A protein and the small-molecule ligand that binds it are described below.
Small molecule (SMILES): CC(=O)N[C@@H]1[C@@H](O)[C@H](O)[C@@H](CO)O[C@H]1O

Sequence of chain 1.A:
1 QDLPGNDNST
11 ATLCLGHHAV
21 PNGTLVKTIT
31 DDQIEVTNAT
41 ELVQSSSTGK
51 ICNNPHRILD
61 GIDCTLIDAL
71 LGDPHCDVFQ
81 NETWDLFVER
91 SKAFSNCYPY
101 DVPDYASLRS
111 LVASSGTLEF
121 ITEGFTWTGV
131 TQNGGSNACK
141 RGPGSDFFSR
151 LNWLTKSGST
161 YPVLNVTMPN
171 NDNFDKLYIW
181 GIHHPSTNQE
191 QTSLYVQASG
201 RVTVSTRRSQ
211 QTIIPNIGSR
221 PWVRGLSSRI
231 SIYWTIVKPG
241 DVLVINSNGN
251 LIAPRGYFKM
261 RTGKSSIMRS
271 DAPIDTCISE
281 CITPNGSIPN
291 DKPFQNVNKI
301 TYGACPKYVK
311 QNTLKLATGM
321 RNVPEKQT

Binding-site contacts:
Ligand atom C2 contacts residue ASN285 of chain 1.A at 2.4 Å.
Ligand atom C2 contacts residue VAL297 of chain 1.A at 3.9 Å (hydrophobic).
Ligand atom C3 contacts residue VAL297 of chain 1.A at 4.2 Å (hydrophobic).
Ligand atom C6 contacts residue ASN298 of chain 1.A at 4.3 Å.
Ligand atom C8 contacts residue VAL297 of chain 1.A at 4.1 Å (hydrophobic).
Ligand atom O5 contacts residue ASN285 of chain 1.A at 2.3 Å (h-bond).
Ligand atom N2 contacts residue ASN285 of chain 1.A at 3.0 Å (h-bond).
Ligand atom C3 contacts residue ASN285 of chain 1.A at 3.7 Å.
Ligand atom O5 contacts residue ASN298 of chain 1.A at 3.7 Å.
Ligand atom C8 contacts residue ASN285 of chain 1.A at 4.4 Å.
Ligand atom O6 contacts residue ASN298 of chain 1.A at 3.7 Å.
Ligand atom C4 contacts residue ASN285 of chain 1.A at 4.2 Å.
Ligand atom O7 contacts residue ASN285 of chain 1.A at 2.8 Å (h-bond).
Ligand atom C7 contacts residue VAL297 of chain 1.A at 4.1 Å (hydrophobic).
Ligand atom C1 contacts residue VAL297 of chain 1.A at 3.6 Å (hydrophobic).
Ligand atom C8 contacts residue SER45 of chain 1.A at 3.5 Å.
Ligand atom C5 contacts residue ASN285 of chain 1.A at 3.7 Å.
Ligand atom N2 contacts residue VAL297 of chain 1.A at 3.4 Å (h-bond).
Ligand atom C7 contacts residue ASN285 of chain 1.A at 3.1 Å.
Ligand atom C1 contacts residue ASN298 of chain 1.A at 3.8 Å.
Ligand atom C1 contacts residue ASN285 of chain 1.A at 1.4 Å.
Ligand atom C5 contacts residue ASN298 of chain 1.A at 3.8 Å.